Sequence of chain 26.A:
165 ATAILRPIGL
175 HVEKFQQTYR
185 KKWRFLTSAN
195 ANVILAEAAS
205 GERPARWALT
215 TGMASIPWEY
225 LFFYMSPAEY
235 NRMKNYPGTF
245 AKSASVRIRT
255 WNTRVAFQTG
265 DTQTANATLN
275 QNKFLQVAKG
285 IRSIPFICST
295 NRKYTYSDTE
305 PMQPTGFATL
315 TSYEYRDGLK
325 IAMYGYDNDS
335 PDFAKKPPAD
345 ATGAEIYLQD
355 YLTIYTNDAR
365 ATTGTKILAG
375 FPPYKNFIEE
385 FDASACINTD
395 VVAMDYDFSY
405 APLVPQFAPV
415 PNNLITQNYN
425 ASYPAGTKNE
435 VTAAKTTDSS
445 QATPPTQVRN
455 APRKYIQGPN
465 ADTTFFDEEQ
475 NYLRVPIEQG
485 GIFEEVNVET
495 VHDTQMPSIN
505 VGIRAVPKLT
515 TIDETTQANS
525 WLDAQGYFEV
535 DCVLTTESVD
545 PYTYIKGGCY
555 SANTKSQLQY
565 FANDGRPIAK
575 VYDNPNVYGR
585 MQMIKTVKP

Binding-site contacts:
Ligand atom O5' contacts residue SER403 of chain 26.A at 3.1 Å (h-bond).
Ligand atom C2 contacts residue DG3 of chain 26.C at 3.4 Å.
Ligand atom C6 contacts residue VAL495 of chain 26.A at 3.7 Å (hydrophobic).
Ligand atom C5 contacts residue VAL495 of chain 26.A at 3.0 Å (hydrophobic).
Ligand atom O5' contacts residue ASP401 of chain 26.A at 3.7 Å.
Ligand atom N4 contacts residue GLU493 of chain 26.A at 2.6 Å (salt-bridge).
Ligand atom O6 contacts residue DG4 of chain 26.C at 3.5 Å (h-bond).
Ligand atom N3 contacts residue DG3 of chain 26.C at 3.4 Å.
Ligand atom O3' contacts residue SER403 of chain 26.A at 3.5 Å.
Ligand atom C2' contacts residue THR494 of chain 26.A at 3.3 Å.
Ligand atom C6 contacts residue TYR404 of chain 26.A at 3.6 Å (hydrophobic).
Ligand atom N1 contacts residue TYR404 of chain 26.A at 3.6 Å.
Ligand atom O6 contacts residue DG3 of chain 26.C at 3.5 Å.
Ligand atom N4 contacts residue PHE487 of chain 26.A at 2.9 Å (h-bond).
Ligand atom C8 contacts residue DG3 of chain 26.C at 3.6 Å.
Ligand atom N3 contacts residue GLU493 of chain 26.A at 3.5 Å (salt-bridge).
Ligand atom C5 contacts residue DG3 of chain 26.C at 3.4 Å.
Ligand atom N4 contacts residue GLU489 of chain 26.A at 3.7 Å.
Ligand atom N2 contacts residue DG3 of chain 26.C at 3.5 Å (h-bond).
Ligand atom C4 contacts residue VAL495 of chain 26.A at 3.1 Å (hydrophobic).
Ligand atom O3' contacts residue HIS496 of chain 26.A at 3.7 Å.
Ligand atom N4 contacts residue VAL495 of chain 26.A at 3.1 Å.
Ligand atom OP2 contacts residue HIS496 of chain 26.A at 2.9 Å (h-bond).
Ligand atom N9 contacts residue DG3 of chain 26.C at 3.6 Å.
Ligand atom C6 contacts residue DG3 of chain 26.C at 3.5 Å.
Ligand atom C4 contacts residue GLU493 of chain 26.A at 3.4 Å.
Ligand atom C1' contacts residue SER403 of chain 26.A at 3.2 Å.
Ligand atom C4 contacts residue DG3 of chain 26.C at 3.5 Å.
Ligand atom N1 contacts residue DG3 of chain 26.C at 3.5 Å.
Ligand atom O4' contacts residue ASP401 of chain 26.A at 3.2 Å (salt-bridge).
Ligand atom C5' contacts residue SER403 of chain 26.A at 3.2 Å.
Ligand atom C4' contacts residue ASP401 of chain 26.A at 3.5 Å.
Ligand atom C5' contacts residue ASP401 of chain 26.A at 3.5 Å.
Ligand atom C4 contacts residue PHE487 of chain 26.A at 3.7 Å (hydrophobic).
Ligand atom O3' contacts residue ASP401 of chain 26.A at 3.5 Å.
Ligand atom C2 contacts residue TYR404 of chain 26.A at 3.6 Å (hydrophobic).
Ligand atom O4' contacts residue DG3 of chain 26.C at 3.2 Å (h-bond).
Ligand atom O4' contacts residue SER403 of chain 26.A at 3.3 Å (h-bond).
Ligand atom C1' contacts residue DG3 of chain 26.C at 3.7 Å.
Ligand atom C5' contacts residue PHE402 of chain 26.A at 3.4 Å (hydrophobic).

This small molecule binds to this protein.
Small molecule (SMILES): N=c1ccn([C@H]2C[C@H](O[P](=O)(O)OC[C@H]3O[C@@H](n4cnc5c(=O)nc(N)[nH]c54)C[C@@H]3O[P](=O)(O)OC[C@H]3O[C@@H](n4cnc5c(N)ncnc54)C[C@@H]3O)[C@@H](COP(=O)=O)O2)c(=O)[nH]1